The small molecule below binds the protein below.
Small molecule (SMILES): C=C1CSC(C(C=O)NC(=O)/C(=N\OC)c2csc(N)n2)N=C1C(=O)O

Sequence of chain 1.B:
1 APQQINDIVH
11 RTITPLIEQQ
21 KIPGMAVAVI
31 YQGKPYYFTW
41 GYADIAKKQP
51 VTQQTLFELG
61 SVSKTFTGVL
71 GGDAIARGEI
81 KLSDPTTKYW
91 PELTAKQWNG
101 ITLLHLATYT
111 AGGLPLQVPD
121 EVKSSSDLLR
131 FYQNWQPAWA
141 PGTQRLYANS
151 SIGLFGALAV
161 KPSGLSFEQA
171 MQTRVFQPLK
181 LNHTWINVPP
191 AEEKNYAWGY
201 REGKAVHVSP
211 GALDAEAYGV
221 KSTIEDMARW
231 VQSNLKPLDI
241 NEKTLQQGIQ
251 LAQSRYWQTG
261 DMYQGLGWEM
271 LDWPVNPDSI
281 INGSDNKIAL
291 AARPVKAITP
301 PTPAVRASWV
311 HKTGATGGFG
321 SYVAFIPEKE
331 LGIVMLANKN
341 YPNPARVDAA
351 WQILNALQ

Binding-site contacts:
Ligand atom O4 contacts residue ASN149 of chain 1.B at 2.9 Å (h-bond).
Ligand atom O4 contacts residue GLN117 of chain 1.B at 3.8 Å.
Ligand atom N1 contacts residue SER61 of chain 1.B at 3.7 Å.
Ligand atom N2 contacts residue SER61 of chain 1.B at 3.7 Å.
Ligand atom N5 contacts residue THR316 of chain 1.B at 3.9 Å.
Ligand atom N4 contacts residue GLY317 of chain 1.B at 3.7 Å.
Ligand atom C6 contacts residue ASN149 of chain 1.B at 3.6 Å.
Ligand atom N5 contacts residue GLY317 of chain 1.B at 3.7 Å.
Ligand atom C1 contacts residue GLN117 of chain 1.B at 3.7 Å.
Ligand atom C8 contacts residue SER61 of chain 1.B at 1.4 Å.
Ligand atom O2 contacts residue ASN286 of chain 1.B at 3.6 Å (h-bond).
Ligand atom N3 contacts residue ALA315 of chain 1.B at 3.4 Å (h-bond).
Ligand atom N3 contacts residue THR316 of chain 1.B at 3.9 Å.
Ligand atom C10 contacts residue ALA315 of chain 1.B at 3.4 Å (hydrophobic).
Ligand atom C13 contacts residue TYR218 of chain 1.B at 3.6 Å (hydrophobic).
Ligand atom C7 contacts residue ASN149 of chain 1.B at 3.5 Å.
Ligand atom C8 contacts residue TYR147 of chain 1.B at 3.8 Å (hydrophobic).
Ligand atom O5 contacts residue ALA315 of chain 1.B at 3.6 Å.
Ligand atom C7 contacts residue SER61 of chain 1.B at 2.5 Å.
Ligand atom C14 contacts residue GLY317 of chain 1.B at 3.8 Å.
Ligand atom C6 contacts residue SER61 of chain 1.B at 3.2 Å.
Ligand atom O3 contacts residue GLY314 of chain 1.B at 3.4 Å.
Ligand atom O4 contacts residue TYR218 of chain 1.B at 3.7 Å.
Ligand atom O3 contacts residue SER61 of chain 1.B at 2.3 Å (h-bond).
Ligand atom S2 contacts residue VAL208 of chain 1.B at 3.6 Å.
Ligand atom O1 contacts residue ASN343 of chain 1.B at 3.6 Å (h-bond).
Ligand atom S2 contacts residue TYR218 of chain 1.B at 3.4 Å.
Ligand atom S1 contacts residue ASN149 of chain 1.B at 3.6 Å (h-bond).
Ligand atom C8 contacts residue ALA315 of chain 1.B at 3.8 Å (hydrophobic).
Ligand atom C9 contacts residue ALA315 of chain 1.B at 3.5 Å (hydrophobic).
Ligand atom C11 contacts residue ALA315 of chain 1.B at 3.9 Å (hydrophobic).
Ligand atom S1 contacts residue LEU116 of chain 1.B at 3.6 Å.
Ligand atom O3 contacts residue ALA315 of chain 1.B at 2.8 Å (h-bond).
Ligand atom N2 contacts residue ALA315 of chain 1.B at 3.2 Å (h-bond).
Ligand atom C8 contacts residue LYS64 of chain 1.B at 3.7 Å.
Ligand atom C7 contacts residue LYS64 of chain 1.B at 3.9 Å.
Ligand atom C3 contacts residue LEU290 of chain 1.B at 3.9 Å (hydrophobic).
Ligand atom C11 contacts residue ASN340 of chain 1.B at 3.5 Å.
Ligand atom C6 contacts residue TYR147 of chain 1.B at 3.7 Å (hydrophobic).
Ligand atom N1 contacts residue TYR147 of chain 1.B at 3.8 Å.